The small molecule below binds the protein below.
Small molecule (SMILES): CCC[C@H](C)[C@H](N)P(=O)(O)O

Binding-site contacts:
Ligand atom P contacts residue HIS123 of chain 1.A at 4.0 Å.
Ligand atom C2 contacts residue CYS114 of chain 1.A at 3.7 Å (hydrophobic).
Ligand atom O1 contacts residue GLU278 of chain 1.A at 2.9 Å (salt-bridge).
Ligand atom P contacts residue ASP151 of chain 1.A at 3.9 Å.
Ligand atom C3 contacts residue PHE220 of chain 1.A at 3.7 Å (hydrophobic).
Ligand atom O2 contacts residue ASP151 of chain 1.A at 3.3 Å (salt-bridge).
Ligand atom O1 contacts residue GLU247 of chain 1.A at 2.5 Å (salt-bridge).
Ligand atom O contacts residue HIS123 of chain 1.A at 2.8 Å (h-bond).
Ligand atom N contacts residue THR142 of chain 1.A at 3.3 Å (h-bond).
Ligand atom P contacts residue ASP140 of chain 1.A at 3.9 Å.
Ligand atom C4 contacts residue HIS221 of chain 1.A at 3.7 Å.
Ligand atom O2 contacts residue HIS221 of chain 1.A at 2.7 Å (h-bond).
Ligand atom N contacts residue CO1 of chain 1.B at 3.9 Å.
Ligand atom C5 contacts residue ASP140 of chain 1.A at 3.5 Å.
Ligand atom O1 contacts residue ASP140 of chain 1.A at 3.0 Å (salt-bridge).
Ligand atom O contacts residue CO1 of chain 1.B at 4.0 Å.
Ligand atom C2 contacts residue PHE220 of chain 1.A at 3.9 Å (hydrophobic).
Ligand atom N contacts residue CO1 of chain 1.C at 2.2 Å.
Ligand atom N contacts residue ASP151 of chain 1.A at 3.0 Å (salt-bridge).
Ligand atom P contacts residue CO1 of chain 1.B at 2.9 Å.
Ligand atom O2 contacts residue CO1 of chain 1.C at 3.8 Å.
Ligand atom O1 contacts residue ASP151 of chain 1.A at 3.4 Å (salt-bridge).
Ligand atom O contacts residue GLU247 of chain 1.A at 3.5 Å (salt-bridge).
Ligand atom P contacts residue CO1 of chain 1.C at 3.2 Å.
Ligand atom N contacts residue ASP140 of chain 1.A at 3.1 Å (salt-bridge).
Ligand atom O1 contacts residue CO1 of chain 1.B at 2.2 Å.
Ligand atom C5 contacts residue CO1 of chain 1.C at 3.1 Å.
Ligand atom C3 contacts residue HIS221 of chain 1.A at 4.0 Å.
Ligand atom O2 contacts residue HIS214 of chain 1.A at 3.1 Å (h-bond).
Ligand atom C4 contacts residue HIS123 of chain 1.A at 3.4 Å.
Ligand atom O2 contacts residue CO1 of chain 1.B at 2.3 Å.
Ligand atom C1 contacts residue PRO103 of chain 1.A at 3.9 Å (hydrophobic).
Ligand atom O1 contacts residue CO1 of chain 1.C at 2.0 Å.
Ligand atom P contacts residue HIS221 of chain 1.A at 3.9 Å.
Ligand atom N contacts residue PHE220 of chain 1.A at 3.9 Å.
Ligand atom P contacts residue GLU247 of chain 1.A at 3.5 Å.
Ligand atom O2 contacts residue GLU247 of chain 1.A at 3.6 Å (salt-bridge).
Ligand atom C1 contacts residue TYR106 of chain 1.A at 4.0 Å (hydrophobic).
Ligand atom C contacts residue PHE109 of chain 1.A at 3.7 Å (hydrophobic).
Ligand atom C1 contacts residue PHE220 of chain 1.A at 3.7 Å (hydrophobic).

Sequence of chain 1.A:
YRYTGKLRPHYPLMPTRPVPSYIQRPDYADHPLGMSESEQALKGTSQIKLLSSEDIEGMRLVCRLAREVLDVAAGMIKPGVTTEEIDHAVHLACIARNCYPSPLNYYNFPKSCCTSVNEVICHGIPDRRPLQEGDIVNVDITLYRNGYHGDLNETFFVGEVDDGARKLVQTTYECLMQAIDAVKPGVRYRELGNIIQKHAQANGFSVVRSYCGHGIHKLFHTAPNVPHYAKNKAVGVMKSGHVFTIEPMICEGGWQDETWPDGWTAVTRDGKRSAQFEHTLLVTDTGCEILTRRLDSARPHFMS